Sequence of chain 1.G:
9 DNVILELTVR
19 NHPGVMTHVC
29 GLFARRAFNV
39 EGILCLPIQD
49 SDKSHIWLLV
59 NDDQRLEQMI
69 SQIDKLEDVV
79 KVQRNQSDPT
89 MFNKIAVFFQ

Sequence of chain 1.H:
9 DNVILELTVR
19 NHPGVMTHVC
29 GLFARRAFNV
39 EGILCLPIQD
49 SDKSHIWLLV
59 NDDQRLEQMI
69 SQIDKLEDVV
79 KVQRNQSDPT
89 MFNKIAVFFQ

This small molecule binds to this protein.
Small molecule (SMILES): CC(C)[C@H](N)C(=O)O

Binding-site contacts:
Ligand atom O contacts residue HIS20 of chain 1.G at 4.0 Å.
Ligand atom CB contacts residue VAL38 of chain 1.H at 3.9 Å (hydrophobic).
Ligand atom N contacts residue HIS20 of chain 1.G at 3.4 Å (h-bond).
Ligand atom CG1 contacts residue ARG18 of chain 1.G at 4.1 Å.
Ligand atom C contacts residue GLY22 of chain 1.G at 4.0 Å.
Ligand atom CG1 contacts residue CYS43 of chain 1.G at 3.9 Å (hydrophobic).
Ligand atom CA contacts residue ASN37 of chain 1.H at 3.6 Å.
Ligand atom O contacts residue PRO21 of chain 1.G at 4.2 Å.
Ligand atom OXT contacts residue HIS20 of chain 1.G at 3.7 Å.
Ligand atom O contacts residue ASN37 of chain 1.H at 3.6 Å.
Ligand atom CG1 contacts residue ASN19 of chain 1.G at 3.3 Å.
Ligand atom N contacts residue VAL38 of chain 1.H at 2.8 Å (h-bond).
Ligand atom CB contacts residue ASN19 of chain 1.G at 4.0 Å.
Ligand atom OXT contacts residue PRO21 of chain 1.G at 4.3 Å.
Ligand atom C contacts residue HIS20 of chain 1.G at 3.4 Å.
Ligand atom OXT contacts residue VAL23 of chain 1.G at 3.1 Å (h-bond).
Ligand atom C contacts residue VAL23 of chain 1.G at 3.9 Å (hydrophobic).
Ligand atom CA contacts residue VAL38 of chain 1.H at 3.7 Å (hydrophobic).
Ligand atom CG1 contacts residue VAL17 of chain 1.G at 4.1 Å (hydrophobic).
Ligand atom CG1 contacts residue SER52 of chain 1.G at 4.0 Å.
Ligand atom CG2 contacts residue CYS43 of chain 1.G at 3.7 Å (hydrophobic).
Ligand atom CA contacts residue HIS20 of chain 1.G at 3.1 Å.
Ligand atom C contacts residue VAL38 of chain 1.H at 4.1 Å (hydrophobic).
Ligand atom OXT contacts residue GLY22 of chain 1.G at 3.5 Å (h-bond).
Ligand atom CA contacts residue MET24 of chain 1.G at 4.3 Å (hydrophobic).
Ligand atom CG2 contacts residue MET24 of chain 1.G at 4.1 Å (hydrophobic).
Ligand atom N contacts residue ASN37 of chain 1.H at 2.4 Å (h-bond).
Ligand atom O contacts residue GLY22 of chain 1.G at 4.2 Å.
Ligand atom CB contacts residue MET24 of chain 1.G at 4.2 Å (hydrophobic).
Ligand atom O contacts residue VAL38 of chain 1.H at 3.1 Å (h-bond).
Ligand atom OXT contacts residue MET24 of chain 1.G at 2.8 Å (h-bond).
Ligand atom CG1 contacts residue VAL38 of chain 1.H at 4.3 Å (hydrophobic).
Ligand atom CG2 contacts residue VAL38 of chain 1.H at 3.1 Å (hydrophobic).
Ligand atom CA contacts residue VAL23 of chain 1.G at 4.0 Å (hydrophobic).
Ligand atom CG2 contacts residue ILE41 of chain 1.H at 3.9 Å (hydrophobic).
Ligand atom CA contacts residue ASN19 of chain 1.G at 3.7 Å.
Ligand atom C contacts residue MET24 of chain 1.G at 3.8 Å (hydrophobic).
Ligand atom N contacts residue ASN19 of chain 1.G at 2.6 Å (h-bond).
Ligand atom C contacts residue PRO21 of chain 1.G at 4.3 Å (hydrophobic).
Ligand atom C contacts residue ASN37 of chain 1.H at 3.9 Å.